Sequence of chain 1.P:
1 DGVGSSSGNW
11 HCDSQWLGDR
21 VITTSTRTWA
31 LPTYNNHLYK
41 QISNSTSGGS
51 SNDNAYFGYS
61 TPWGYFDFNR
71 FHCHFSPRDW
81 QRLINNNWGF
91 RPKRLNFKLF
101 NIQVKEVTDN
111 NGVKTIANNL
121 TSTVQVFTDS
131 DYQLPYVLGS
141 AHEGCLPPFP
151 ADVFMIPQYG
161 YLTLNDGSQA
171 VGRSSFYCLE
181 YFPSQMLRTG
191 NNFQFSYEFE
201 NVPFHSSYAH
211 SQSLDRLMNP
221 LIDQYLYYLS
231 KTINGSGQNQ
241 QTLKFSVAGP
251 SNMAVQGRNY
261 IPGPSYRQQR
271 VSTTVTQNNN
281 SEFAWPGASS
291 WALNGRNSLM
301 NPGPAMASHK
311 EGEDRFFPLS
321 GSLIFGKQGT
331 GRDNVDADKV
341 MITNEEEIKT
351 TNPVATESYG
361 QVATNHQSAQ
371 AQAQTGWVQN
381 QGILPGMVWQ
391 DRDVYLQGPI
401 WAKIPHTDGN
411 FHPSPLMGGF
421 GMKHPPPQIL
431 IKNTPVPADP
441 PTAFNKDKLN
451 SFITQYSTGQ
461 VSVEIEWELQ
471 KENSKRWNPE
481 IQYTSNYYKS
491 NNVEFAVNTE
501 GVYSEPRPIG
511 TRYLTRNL

Binding-site contacts:
Ligand atom O4 contacts residue TRP285 of chain 1.P at 3.2 Å.
Ligand atom O5 contacts residue TRP285 of chain 1.P at 3.1 Å (h-bond).
Ligand atom C5 contacts residue TRP285 of chain 1.P at 3.7 Å (hydrophobic).
Ligand atom O1 contacts residue TRP285 of chain 1.P at 3.1 Å.
Ligand atom O2 contacts residue VAL255 of chain 1.N at 3.9 Å.
Ligand atom O2 contacts residue ASN252 of chain 1.N at 3.1 Å (h-bond).
Ligand atom C2 contacts residue TRP285 of chain 1.P at 3.5 Å (hydrophobic).
Ligand atom O6 contacts residue TRP285 of chain 1.P at 3.2 Å (h-bond).
Ligand atom O1 contacts residue ASN252 of chain 1.N at 4.2 Å.
Ligand atom C3 contacts residue TRP285 of chain 1.P at 4.0 Å (hydrophobic).
Ligand atom O3 contacts residue TRP285 of chain 1.P at 3.9 Å.
Ligand atom C1 contacts residue TRP285 of chain 1.P at 3.5 Å (hydrophobic).
Ligand atom C4 contacts residue TRP285 of chain 1.P at 4.0 Å (hydrophobic).
Ligand atom O2 contacts residue TRP285 of chain 1.P at 4.3 Å.
Ligand atom C6 contacts residue TRP285 of chain 1.P at 3.4 Å (hydrophobic).
Ligand atom C2 contacts residue ASN252 of chain 1.N at 4.4 Å.
Ligand atom O1 contacts residue ALA254 of chain 1.N at 4.3 Å.
Ligand atom O1 contacts residue VAL255 of chain 1.N at 4.0 Å.

Sequence of chain 1.N:
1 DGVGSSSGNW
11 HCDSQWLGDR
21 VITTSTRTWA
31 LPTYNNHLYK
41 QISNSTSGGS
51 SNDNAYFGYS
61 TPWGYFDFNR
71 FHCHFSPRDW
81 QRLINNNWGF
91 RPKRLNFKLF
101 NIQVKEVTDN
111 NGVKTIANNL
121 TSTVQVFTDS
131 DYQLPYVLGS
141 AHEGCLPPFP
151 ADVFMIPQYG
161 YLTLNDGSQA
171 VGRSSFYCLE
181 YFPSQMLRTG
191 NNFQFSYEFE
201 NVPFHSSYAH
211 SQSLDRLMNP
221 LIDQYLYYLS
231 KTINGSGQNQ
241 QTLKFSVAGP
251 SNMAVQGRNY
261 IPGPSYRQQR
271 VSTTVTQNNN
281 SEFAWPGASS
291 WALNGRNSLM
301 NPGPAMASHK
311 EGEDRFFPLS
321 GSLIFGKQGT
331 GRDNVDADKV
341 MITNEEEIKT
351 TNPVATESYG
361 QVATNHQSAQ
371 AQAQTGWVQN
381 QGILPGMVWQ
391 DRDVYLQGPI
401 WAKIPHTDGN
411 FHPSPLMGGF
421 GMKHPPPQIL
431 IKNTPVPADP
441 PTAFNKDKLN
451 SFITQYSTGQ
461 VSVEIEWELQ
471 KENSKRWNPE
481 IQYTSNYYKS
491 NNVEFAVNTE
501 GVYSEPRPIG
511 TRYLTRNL

This protein binds this small molecule.
Small molecule (SMILES): OC[C@H]1O[C@@H](O)[C@H](O)[C@@H](O)[C@H]1O